Binding-site contacts:
Ligand atom C2 contacts residue MET837 of chain 1.E at 4.1 Å (hydrophobic).
Ligand atom O6 contacts residue ILE872 of chain 1.E at 4.1 Å.
Ligand atom C2 contacts residue ARG842 of chain 1.E at 4.1 Å.
Ligand atom C4 contacts residue MET837 of chain 1.E at 4.0 Å (hydrophobic).
Ligand atom O4' contacts residue MET1187 of chain 1.E at 4.1 Å.
Ligand atom N2 contacts residue ARG842 of chain 1.E at 3.1 Å.
Ligand atom O6 contacts residue ILE523 of chain 1.E at 3.6 Å.
Ligand atom C4 contacts residue MET837 of chain 1.E at 4.0 Å (hydrophobic).
Ligand atom C1' contacts residue MET837 of chain 1.E at 4.3 Å (hydrophobic).
Ligand atom N3 contacts residue ARG842 of chain 1.E at 4.2 Å.
Ligand atom N2 contacts residue MET488 of chain 1.E at 3.9 Å.
Ligand atom O3' contacts residue SER486 of chain 1.E at 3.5 Å.
Ligand atom C5 contacts residue MET488 of chain 1.E at 4.2 Å (hydrophobic).
Ligand atom C4 contacts residue MET488 of chain 1.E at 4.2 Å (hydrophobic).
Ligand atom O4' contacts residue MET837 of chain 1.E at 3.5 Å (h-bond).
Ligand atom O3' contacts residue SER835 of chain 1.E at 3.7 Å.
Ligand atom N3 contacts residue MET837 of chain 1.E at 3.5 Å.
Ligand atom N3 contacts residue MET837 of chain 1.E at 4.0 Å.
Ligand atom N2 contacts residue MET1187 of chain 1.E at 3.6 Å (h-bond).
Ligand atom OP1 contacts residue SER835 of chain 1.E at 3.5 Å.
Ligand atom O2 contacts residue MET837 of chain 1.E at 3.4 Å.
Ligand atom C2' contacts residue MET488 of chain 1.E at 4.1 Å (hydrophobic).
Ligand atom N9 contacts residue MET837 of chain 1.E at 4.0 Å.
Ligand atom C1' contacts residue SER835 of chain 1.E at 4.0 Å.
Ligand atom N2 contacts residue MET837 of chain 1.E at 3.2 Å (h-bond).
Ligand atom C2' contacts residue SER835 of chain 1.E at 3.8 Å.
Ligand atom C1' contacts residue MET837 of chain 1.E at 4.1 Å (hydrophobic).
Ligand atom O4 contacts residue GLY524 of chain 1.E at 4.1 Å.
Ligand atom C2 contacts residue MET837 of chain 1.E at 3.5 Å (hydrophobic).
Ligand atom C6 contacts residue MET488 of chain 1.E at 4.2 Å (hydrophobic).
Ligand atom C2' contacts residue SER486 of chain 1.E at 3.3 Å.
Ligand atom C2' contacts residue MET837 of chain 1.E at 3.7 Å (hydrophobic).
Ligand atom C3' contacts residue SER486 of chain 1.E at 4.0 Å.
Ligand atom C2 contacts residue MET488 of chain 1.E at 3.9 Å (hydrophobic).
Ligand atom N2 contacts residue ARG1192 of chain 1.E at 3.3 Å (salt-bridge).
Ligand atom N3 contacts residue MET488 of chain 1.E at 3.8 Å.
Ligand atom C3' contacts residue SER835 of chain 1.E at 4.2 Å.
Ligand atom N1 contacts residue MET837 of chain 1.E at 3.9 Å.
Ligand atom N1 contacts residue MET488 of chain 1.E at 4.2 Å.
Ligand atom O6 contacts residue GLY175 of chain 1.E at 3.8 Å.

A small-molecule ligand and the protein it binds are described below.
Small molecule (SMILES): Cc1cn([C@H]2C[C@H](O[P](=O)(O)OC[C@H]3O[C@@H](n4cnc5c(=O)nc(N)[nH]c54)C[C@@H]3O[P](=O)(O)OC[C@H]3O[C@@H](n4cnc5c(=O)nc(N)[nH]c54)C[C@@H]3O[P](=O)(O)OC[C@H]3O[C@@H](n4cnc5c(=O)nc(N)[nH]c54)C[C@@H]3O)[C@@H](CO[P](=O)(O)O[C@H]3C[C@H](n4cnc5c(=O)nc(N)[nH]c54)O[C@@H]3CO[P](=O)(O)O[C@H]3C[C@H](n4cnc5c(=O)nc(N)[nH]c54)O[C@@H]3COP(=O)=O)O2)c(=O)[nH]c1=O

Sequence of chain 1.E:
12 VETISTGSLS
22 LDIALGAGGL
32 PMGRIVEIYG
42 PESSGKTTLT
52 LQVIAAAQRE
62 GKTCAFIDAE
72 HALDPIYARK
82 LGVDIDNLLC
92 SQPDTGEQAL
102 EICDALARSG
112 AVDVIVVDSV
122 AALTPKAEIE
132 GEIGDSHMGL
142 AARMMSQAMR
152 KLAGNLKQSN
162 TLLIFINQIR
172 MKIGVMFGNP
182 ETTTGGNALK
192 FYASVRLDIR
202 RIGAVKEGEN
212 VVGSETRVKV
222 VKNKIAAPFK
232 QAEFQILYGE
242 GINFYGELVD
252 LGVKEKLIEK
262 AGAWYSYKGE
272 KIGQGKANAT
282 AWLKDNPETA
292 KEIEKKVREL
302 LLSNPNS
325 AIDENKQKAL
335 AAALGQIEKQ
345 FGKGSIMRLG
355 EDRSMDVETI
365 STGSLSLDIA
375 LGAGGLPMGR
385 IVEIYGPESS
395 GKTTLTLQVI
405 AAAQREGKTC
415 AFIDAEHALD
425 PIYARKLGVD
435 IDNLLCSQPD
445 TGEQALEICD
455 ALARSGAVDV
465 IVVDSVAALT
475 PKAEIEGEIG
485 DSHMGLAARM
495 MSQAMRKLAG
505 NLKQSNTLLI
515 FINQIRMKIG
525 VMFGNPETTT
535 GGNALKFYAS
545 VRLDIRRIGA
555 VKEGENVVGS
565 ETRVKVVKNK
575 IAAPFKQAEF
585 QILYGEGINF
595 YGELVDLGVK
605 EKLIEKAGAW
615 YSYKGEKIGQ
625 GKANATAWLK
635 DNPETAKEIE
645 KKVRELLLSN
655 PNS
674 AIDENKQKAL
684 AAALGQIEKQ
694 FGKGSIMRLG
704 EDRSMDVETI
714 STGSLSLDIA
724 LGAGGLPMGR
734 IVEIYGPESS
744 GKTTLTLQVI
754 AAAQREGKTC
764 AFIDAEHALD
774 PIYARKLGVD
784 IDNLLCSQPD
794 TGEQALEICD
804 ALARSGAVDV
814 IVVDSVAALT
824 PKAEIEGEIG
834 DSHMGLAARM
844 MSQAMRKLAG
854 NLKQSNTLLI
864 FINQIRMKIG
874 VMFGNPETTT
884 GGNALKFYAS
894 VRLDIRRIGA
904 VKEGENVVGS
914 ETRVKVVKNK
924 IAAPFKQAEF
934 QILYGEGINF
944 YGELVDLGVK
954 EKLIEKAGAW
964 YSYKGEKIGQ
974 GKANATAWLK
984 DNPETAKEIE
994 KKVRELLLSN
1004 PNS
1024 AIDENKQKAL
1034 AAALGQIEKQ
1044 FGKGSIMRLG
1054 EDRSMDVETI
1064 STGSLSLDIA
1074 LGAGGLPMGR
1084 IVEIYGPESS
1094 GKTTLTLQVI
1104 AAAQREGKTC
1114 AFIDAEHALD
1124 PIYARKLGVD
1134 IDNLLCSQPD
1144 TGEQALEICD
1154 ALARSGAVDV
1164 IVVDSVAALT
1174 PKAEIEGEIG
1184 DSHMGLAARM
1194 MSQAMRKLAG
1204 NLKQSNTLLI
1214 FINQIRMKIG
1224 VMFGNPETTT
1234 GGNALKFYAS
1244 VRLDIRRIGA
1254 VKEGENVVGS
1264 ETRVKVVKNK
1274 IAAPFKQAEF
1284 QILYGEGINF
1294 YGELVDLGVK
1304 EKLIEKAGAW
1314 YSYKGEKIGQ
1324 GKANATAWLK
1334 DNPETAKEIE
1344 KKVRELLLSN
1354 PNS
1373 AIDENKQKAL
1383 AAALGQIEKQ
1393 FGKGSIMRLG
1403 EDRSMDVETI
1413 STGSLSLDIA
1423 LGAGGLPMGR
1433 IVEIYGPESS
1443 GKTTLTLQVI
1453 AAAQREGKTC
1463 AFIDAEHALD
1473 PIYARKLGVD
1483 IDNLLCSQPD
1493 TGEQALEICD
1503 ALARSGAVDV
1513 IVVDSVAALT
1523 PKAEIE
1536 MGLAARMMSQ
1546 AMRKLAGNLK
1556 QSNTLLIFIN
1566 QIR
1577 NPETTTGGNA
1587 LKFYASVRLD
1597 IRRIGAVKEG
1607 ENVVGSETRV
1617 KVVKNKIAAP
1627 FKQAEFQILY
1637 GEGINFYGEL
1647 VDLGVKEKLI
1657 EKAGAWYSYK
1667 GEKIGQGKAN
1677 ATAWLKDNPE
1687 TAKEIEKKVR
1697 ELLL